Binding-site contacts:
Ligand atom C13 contacts residue MET10 of chain 1.A at 3.3 Å (hydrophobic).
Ligand atom O2 contacts residue GLY53 of chain 1.A at 3.7 Å.
Ligand atom C5 contacts residue GLY57 of chain 1.A at 4.1 Å.
Ligand atom O10 contacts residue LEU14 of chain 1.A at 4.0 Å.
Ligand atom C1 contacts residue ZN1 of chain 1.D at 2.5 Å.
Ligand atom C6 contacts residue GLY57 of chain 1.A at 4.0 Å.
Ligand atom C13 contacts residue ILE58 of chain 1.A at 3.8 Å (hydrophobic).
Ligand atom C12 contacts residue LYS11 of chain 1.A at 4.0 Å.
Ligand atom C11 contacts residue ASP7 of chain 1.A at 2.9 Å.
Ligand atom C9 contacts residue ASP7 of chain 1.A at 1.4 Å.
Ligand atom C18 contacts residue ALA55 of chain 1.A at 3.9 Å (hydrophobic).
Ligand atom C11 contacts residue ILE54 of chain 1.A at 4.1 Å (hydrophobic).
Ligand atom C2 contacts residue ILE54 of chain 1.A at 4.1 Å (hydrophobic).
Ligand atom C14 contacts residue MET10 of chain 1.A at 4.0 Å (hydrophobic).
Ligand atom C17 contacts residue LEU51 of chain 1.A at 4.2 Å (hydrophobic).
Ligand atom O10 contacts residue LYS11 of chain 1.A at 4.1 Å.
Ligand atom C12 contacts residue ILE58 of chain 1.A at 3.8 Å (hydrophobic).
Ligand atom C14 contacts residue ILE54 of chain 1.A at 3.6 Å (hydrophobic).
Ligand atom O10 contacts residue ASP7 of chain 1.A at 3.5 Å (salt-bridge).
Ligand atom C16 contacts residue MET10 of chain 1.A at 3.8 Å (hydrophobic).
Ligand atom C4 contacts residue ILE54 of chain 1.A at 4.0 Å (hydrophobic).
Ligand atom C10 contacts residue ASP7 of chain 1.A at 2.4 Å.
Ligand atom C14 contacts residue ILE58 of chain 1.A at 3.5 Å (hydrophobic).
Ligand atom C7 contacts residue ASP7 of chain 1.A at 3.1 Å.
Ligand atom C15 contacts residue ILE58 of chain 1.A at 4.2 Å (hydrophobic).
Ligand atom O1 contacts residue ZN1 of chain 1.D at 2.2 Å.
Ligand atom C18 contacts residue LEU61 of chain 1.A at 3.9 Å (hydrophobic).
Ligand atom C2 contacts residue ZN1 of chain 1.D at 4.0 Å.
Ligand atom C17 contacts residue ILE81 of chain 1.A at 3.9 Å (hydrophobic).
Ligand atom C4 contacts residue GLY53 of chain 1.A at 4.0 Å.
Ligand atom O2 contacts residue ZN1 of chain 1.D at 1.9 Å.
Ligand atom C12 contacts residue LEU14 of chain 1.A at 4.0 Å (hydrophobic).
Ligand atom C12 contacts residue MET10 of chain 1.A at 3.8 Å (hydrophobic).
Ligand atom C8 contacts residue ASP7 of chain 1.A at 2.5 Å.
Ligand atom C15 contacts residue VAL17 of chain 1.A at 3.9 Å (hydrophobic).
Ligand atom C18 contacts residue ILE81 of chain 1.A at 3.8 Å (hydrophobic).
Ligand atom C15 contacts residue MET10 of chain 1.A at 4.1 Å (hydrophobic).
Ligand atom C18 contacts residue ALA66 of chain 1.A at 3.9 Å (hydrophobic).
Ligand atom C8 contacts residue ILE54 of chain 1.A at 4.1 Å (hydrophobic).
Ligand atom C2 contacts residue GLY53 of chain 1.A at 3.7 Å.

Sequence of chain 1.A:
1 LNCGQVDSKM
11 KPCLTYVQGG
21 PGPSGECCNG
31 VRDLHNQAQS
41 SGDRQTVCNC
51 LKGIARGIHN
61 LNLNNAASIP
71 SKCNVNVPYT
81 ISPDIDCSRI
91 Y

The small molecule below binds the protein below.
Small molecule (SMILES): CCCCC/C=C/CC(=O)CCCCCCCCC(=O)O